Sequence of chain 1.K:
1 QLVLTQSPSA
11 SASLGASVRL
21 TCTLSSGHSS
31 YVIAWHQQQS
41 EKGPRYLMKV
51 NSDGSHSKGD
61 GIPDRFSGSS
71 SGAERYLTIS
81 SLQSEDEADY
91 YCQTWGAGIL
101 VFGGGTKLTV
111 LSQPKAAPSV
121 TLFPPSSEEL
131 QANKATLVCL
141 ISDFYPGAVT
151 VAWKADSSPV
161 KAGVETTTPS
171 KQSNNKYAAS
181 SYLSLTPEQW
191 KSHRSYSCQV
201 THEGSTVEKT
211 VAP

Sequence of chain 1.J:
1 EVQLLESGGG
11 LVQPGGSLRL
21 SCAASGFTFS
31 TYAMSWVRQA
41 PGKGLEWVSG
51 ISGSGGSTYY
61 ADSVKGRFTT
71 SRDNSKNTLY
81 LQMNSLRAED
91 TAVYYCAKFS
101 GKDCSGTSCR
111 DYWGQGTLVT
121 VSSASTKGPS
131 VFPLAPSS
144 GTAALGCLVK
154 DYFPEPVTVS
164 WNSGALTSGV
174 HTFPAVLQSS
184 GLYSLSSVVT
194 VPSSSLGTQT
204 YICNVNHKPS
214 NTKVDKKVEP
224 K

The protein below binds the small molecule below.
Small molecule (SMILES): CC(C)C[C@H](NC(=O)[C@@H]1CCCN1)C(=O)N[C@@H](CCC(N)=O)C(=O)N1CCC[C@H]1C(=O)N[C@@H](CCC(N)=O)C(=O)N[C@@H](CCC(N)=O)C(=O)N1CCC[C@H]1C(=O)N[C@@H](Cc1ccccc1)C(=O)N1CCC[C@H]1C=O

Binding-site contacts:
Ligand atom O contacts residue SER57 of chain 1.J at 3.2 Å.
Ligand atom O contacts residue TYR59 of chain 1.J at 3.0 Å (h-bond).
Ligand atom CD contacts residue SO41 of chain 1.U at 3.5 Å.
Ligand atom NE2 contacts residue ASP103 of chain 1.J at 3.4 Å.
Ligand atom CB contacts residue GLY96 of chain 1.K at 3.6 Å.
Ligand atom O contacts residue SER52 of chain 1.J at 3.3 Å.
Ligand atom CG contacts residue ASP103 of chain 1.J at 3.2 Å.
Ligand atom CD contacts residue TRP95 of chain 1.K at 3.5 Å (hydrophobic).
Ligand atom NE2 contacts residue TRP95 of chain 1.K at 3.2 Å (h-bond).
Ligand atom O contacts residue GLY98 of chain 1.K at 3.5 Å.
Ligand atom CA contacts residue TYR59 of chain 1.J at 3.6 Å (hydrophobic).
Ligand atom O contacts residue TRP95 of chain 1.K at 2.9 Å (h-bond).
Ligand atom CD contacts residue TRP95 of chain 1.K at 3.6 Å (hydrophobic).
Ligand atom NE2 contacts residue ALA33 of chain 1.J at 3.3 Å.
Ligand atom CB contacts residue GLY27 of chain 1.K at 3.3 Å.
Ligand atom NE2 contacts residue TYR31 of chain 1.K at 3.5 Å.
Ligand atom CD contacts residue TYR59 of chain 1.J at 3.3 Å (hydrophobic).
Ligand atom CA contacts residue GLY96 of chain 1.K at 3.5 Å.
Ligand atom O contacts residue SER52 of chain 1.J at 3.4 Å.
Ligand atom CG contacts residue TRP95 of chain 1.K at 3.6 Å (hydrophobic).
Ligand atom O contacts residue TYR31 of chain 1.K at 3.4 Å.
Ligand atom CA contacts residue GLY27 of chain 1.K at 3.2 Å.
Ligand atom O contacts residue LYS102 of chain 1.J at 3.4 Å.
Ligand atom CE1 contacts residue GLY98 of chain 1.K at 3.5 Å.
Ligand atom C contacts residue TYR31 of chain 1.K at 3.6 Å (hydrophobic).
Ligand atom CA contacts residue TYR31 of chain 1.K at 3.6 Å (hydrophobic).
Ligand atom CZ contacts residue TRP47 of chain 1.J at 3.5 Å (hydrophobic).
Ligand atom O contacts residue ALA97 of chain 1.K at 2.6 Å (h-bond).
Ligand atom O contacts residue LYS102 of chain 1.J at 3.1 Å (salt-bridge).
Ligand atom CD1 contacts residue TYR59 of chain 1.J at 3.4 Å (hydrophobic).
Ligand atom N contacts residue TYR31 of chain 1.K at 3.4 Å.
Ligand atom NE2 contacts residue VAL32 of chain 1.K at 3.3 Å (h-bond).
Ligand atom NE2 contacts residue THR94 of chain 1.K at 3.2 Å (h-bond).
Ligand atom N contacts residue TRP95 of chain 1.K at 3.6 Å.
Ligand atom O contacts residue GLY27 of chain 1.K at 3.5 Å (h-bond).
Ligand atom OE1 contacts residue VAL32 of chain 1.K at 2.9 Å (h-bond).
Ligand atom OE1 contacts residue TYR31 of chain 1.K at 3.5 Å.
Ligand atom CE2 contacts residue SER35 of chain 1.J at 3.3 Å.
Ligand atom C contacts residue SER52 of chain 1.J at 3.6 Å.
Ligand atom CB contacts residue TYR31 of chain 1.K at 3.6 Å (hydrophobic).